Sequence of chain 37.H:
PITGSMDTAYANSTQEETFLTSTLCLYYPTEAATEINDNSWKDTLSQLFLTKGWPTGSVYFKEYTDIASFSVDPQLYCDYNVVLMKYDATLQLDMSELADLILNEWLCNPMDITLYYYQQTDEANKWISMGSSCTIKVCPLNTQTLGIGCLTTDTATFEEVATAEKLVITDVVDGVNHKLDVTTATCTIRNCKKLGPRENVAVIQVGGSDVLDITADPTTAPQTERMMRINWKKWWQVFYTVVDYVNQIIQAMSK

A small-molecule ligand and the protein it binds are described below.
Small molecule (SMILES): CC(=O)N[C@H]1[C@H](O[C@H]2[C@H](O)[C@@H](NC(C)=O)CO[C@@H]2CO)O[C@H](CO)[C@@H](O)[C@@H]1O

Binding-site contacts:
Ligand atom N2 contacts residue ASN12 of chain 37.H at 3.8 Å.
Ligand atom C5 contacts residue ASN12 of chain 37.H at 4.1 Å.
Ligand atom O7 contacts residue ASN12 of chain 37.H at 3.7 Å.
Ligand atom C2 contacts residue ASN12 of chain 37.H at 3.2 Å.
Ligand atom C7 contacts residue ASN12 of chain 37.H at 3.9 Å.
Ligand atom O5 contacts residue ASN12 of chain 37.H at 2.7 Å (h-bond).
Ligand atom C1 contacts residue ASN12 of chain 37.H at 2.2 Å.